This small molecule binds to this protein.
Small molecule (SMILES): Cn1cc(NC(=O)c2cnn3ccc(N4CCNCC4)nc23)c(C(N)=O)n1

Sequence of chain 1.A:
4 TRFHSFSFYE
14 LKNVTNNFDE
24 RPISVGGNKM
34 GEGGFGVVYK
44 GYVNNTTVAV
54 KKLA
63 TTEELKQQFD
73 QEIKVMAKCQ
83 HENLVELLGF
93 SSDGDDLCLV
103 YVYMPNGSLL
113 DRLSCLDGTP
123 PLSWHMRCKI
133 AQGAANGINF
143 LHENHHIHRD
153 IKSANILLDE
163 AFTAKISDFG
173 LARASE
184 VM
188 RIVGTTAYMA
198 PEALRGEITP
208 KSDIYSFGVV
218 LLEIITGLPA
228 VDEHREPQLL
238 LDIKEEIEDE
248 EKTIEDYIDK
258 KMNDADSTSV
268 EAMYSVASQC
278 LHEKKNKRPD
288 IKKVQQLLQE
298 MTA

Binding-site contacts:
Ligand atom N22 contacts residue MET106 of chain 1.A at 3.6 Å.
Ligand atom C11 contacts residue SER169 of chain 1.A at 3.6 Å.
Ligand atom C17 contacts residue ALA156 of chain 1.A at 3.4 Å (hydrophobic).
Ligand atom C19 contacts residue LEU159 of chain 1.A at 3.7 Å (hydrophobic).
Ligand atom C12 contacts residue TYR103 of chain 1.A at 3.7 Å (hydrophobic).
Ligand atom N25 contacts residue MET33 of chain 1.A at 3.1 Å (h-bond).
Ligand atom N25 contacts residue ASP113 of chain 1.A at 3.7 Å.
Ligand atom O03 contacts residue MET106 of chain 1.A at 2.8 Å (h-bond).
Ligand atom N21 contacts residue GLY109 of chain 1.A at 3.2 Å.
Ligand atom C14 contacts residue ASP170 of chain 1.A at 3.2 Å.
Ligand atom C04 contacts residue ALA52 of chain 1.A at 3.5 Å (hydrophobic).
Ligand atom C23 contacts residue GLY109 of chain 1.A at 3.7 Å.
Ligand atom C04 contacts residue LEU159 of chain 1.A at 3.6 Å (hydrophobic).
Ligand atom C02 contacts residue LEU159 of chain 1.A at 3.5 Å (hydrophobic).
Ligand atom N01 contacts residue LEU159 of chain 1.A at 3.3 Å.
Ligand atom N06 contacts residue TYR103 of chain 1.A at 3.1 Å.
Ligand atom C15 contacts residue ASN157 of chain 1.A at 3.7 Å.
Ligand atom C20 contacts residue GLY109 of chain 1.A at 3.7 Å.
Ligand atom C08 contacts residue LEU159 of chain 1.A at 3.6 Å (hydrophobic).
Ligand atom N13 contacts residue VAL41 of chain 1.A at 3.7 Å.
Ligand atom N22 contacts residue GLY109 of chain 1.A at 3.2 Å.
Ligand atom N16 contacts residue ASN157 of chain 1.A at 3.3 Å (h-bond).
Ligand atom C05 contacts residue TYR103 of chain 1.A at 3.7 Å (hydrophobic).
Ligand atom N16 contacts residue ALA156 of chain 1.A at 3.2 Å (h-bond).
Ligand atom C23 contacts residue MET106 of chain 1.A at 3.2 Å (hydrophobic).
Ligand atom C18 contacts residue ALA156 of chain 1.A at 3.7 Å (hydrophobic).
Ligand atom C05 contacts residue ALA52 of chain 1.A at 3.3 Å (hydrophobic).
Ligand atom C19 contacts residue MET33 of chain 1.A at 3.7 Å (hydrophobic).
Ligand atom C27 contacts residue MET106 of chain 1.A at 3.7 Å (hydrophobic).
Ligand atom C23 contacts residue MET33 of chain 1.A at 3.6 Å (hydrophobic).
Ligand atom C02 contacts residue ALA52 of chain 1.A at 3.6 Å (hydrophobic).
Ligand atom N09 contacts residue LEU159 of chain 1.A at 3.5 Å.
Ligand atom C10 contacts residue LEU159 of chain 1.A at 3.6 Å (hydrophobic).
Ligand atom C27 contacts residue GLY109 of chain 1.A at 3.4 Å.
Ligand atom O03 contacts residue ALA52 of chain 1.A at 3.7 Å.
Ligand atom O03 contacts residue TYR105 of chain 1.A at 3.8 Å.
Ligand atom C15 contacts residue ASP170 of chain 1.A at 3.7 Å.
Ligand atom C05 contacts residue VAL104 of chain 1.A at 3.5 Å (hydrophobic).
Ligand atom C27 contacts residue PRO107 of chain 1.A at 3.4 Å (hydrophobic).
Ligand atom N07 contacts residue TYR103 of chain 1.A at 3.7 Å.